Sequence of chain 3.A:
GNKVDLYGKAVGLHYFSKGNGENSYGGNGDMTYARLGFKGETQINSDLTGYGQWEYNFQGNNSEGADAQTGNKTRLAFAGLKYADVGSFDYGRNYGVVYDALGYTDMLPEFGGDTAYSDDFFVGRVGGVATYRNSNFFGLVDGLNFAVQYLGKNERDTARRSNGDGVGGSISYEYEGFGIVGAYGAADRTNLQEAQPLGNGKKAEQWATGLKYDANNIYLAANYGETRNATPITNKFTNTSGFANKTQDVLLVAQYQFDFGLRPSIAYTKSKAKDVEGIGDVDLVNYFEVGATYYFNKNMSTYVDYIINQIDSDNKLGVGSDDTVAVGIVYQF

Sequence of chain 1.A:
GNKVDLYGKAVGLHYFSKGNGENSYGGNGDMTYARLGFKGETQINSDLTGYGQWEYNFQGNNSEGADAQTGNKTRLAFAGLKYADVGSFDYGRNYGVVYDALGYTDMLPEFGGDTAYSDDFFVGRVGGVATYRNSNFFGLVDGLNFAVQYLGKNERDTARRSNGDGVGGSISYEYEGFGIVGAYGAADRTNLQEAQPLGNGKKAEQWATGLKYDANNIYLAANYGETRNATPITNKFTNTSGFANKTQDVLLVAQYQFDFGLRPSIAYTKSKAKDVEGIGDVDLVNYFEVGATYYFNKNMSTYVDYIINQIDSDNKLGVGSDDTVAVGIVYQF

A small-molecule ligand and the protein it binds are described below.
Small molecule (SMILES): C[C@@H](O)[C@@H](C=O)[C@@H]1NC(C(=O)O)=C(S[C@@H]2CN[C@H](C(=O)Nc3cccc(C(=O)O)c3)C2)[C@@H]1C

Binding-site contacts:
Ligand atom NAX contacts residue ARG168 of chain 3.A at 4.5 Å.
Ligand atom CBE contacts residue ARG168 of chain 3.A at 3.8 Å.
Ligand atom OBF contacts residue ARG168 of chain 3.A at 3.8 Å.
Ligand atom N contacts residue ALA167 of chain 3.A at 4.5 Å.
Ligand atom OBG contacts residue ARG168 of chain 3.A at 4.0 Å.
Ligand atom CBE contacts residue ARG169 of chain 3.A at 3.3 Å.
Ligand atom OBG contacts residue ARG169 of chain 3.A at 2.6 Å (salt-bridge).
Ligand atom N contacts residue GLN204 of chain 3.A at 3.9 Å.
Ligand atom C contacts residue THR166 of chain 3.A at 4.4 Å.
Ligand atom OBF contacts residue GLY73 of chain 1.A at 4.1 Å.
Ligand atom CG contacts residue SER249 of chain 3.A at 4.4 Å.
Ligand atom CD contacts residue GLN204 of chain 3.A at 3.8 Å.
Ligand atom O contacts residue THR166 of chain 3.A at 3.5 Å.
Ligand atom CB contacts residue SER249 of chain 3.A at 3.5 Å.
Ligand atom OBF contacts residue ARG169 of chain 3.A at 2.8 Å (salt-bridge).
Ligand atom CA contacts residue SER249 of chain 3.A at 3.7 Å.
Ligand atom N contacts residue SER249 of chain 3.A at 4.4 Å.